Sequence of chain 3.C:
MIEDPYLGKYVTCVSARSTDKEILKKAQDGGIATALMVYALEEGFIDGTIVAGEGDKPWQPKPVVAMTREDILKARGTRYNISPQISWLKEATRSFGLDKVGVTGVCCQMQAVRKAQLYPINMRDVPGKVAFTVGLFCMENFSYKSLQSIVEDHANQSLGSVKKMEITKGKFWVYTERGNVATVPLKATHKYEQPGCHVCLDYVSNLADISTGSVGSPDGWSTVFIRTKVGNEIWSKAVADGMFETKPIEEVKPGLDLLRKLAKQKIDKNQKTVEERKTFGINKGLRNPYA

Sequence of chain 3.A:
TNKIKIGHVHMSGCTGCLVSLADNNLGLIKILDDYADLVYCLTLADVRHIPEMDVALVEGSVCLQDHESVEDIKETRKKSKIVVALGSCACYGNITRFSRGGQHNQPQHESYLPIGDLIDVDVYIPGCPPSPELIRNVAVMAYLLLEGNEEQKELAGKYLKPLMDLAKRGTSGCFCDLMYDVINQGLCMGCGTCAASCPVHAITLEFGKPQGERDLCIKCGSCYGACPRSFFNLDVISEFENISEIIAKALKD

A small-molecule ligand and the protein it binds are described below.
Small molecule (SMILES): C[C@@H](O)[C@@H](C)O

Binding-site contacts:
Ligand atom C1 contacts residue LEU205 of chain 3.A at 2.9 Å (hydrophobic).
Ligand atom O5 contacts residue BU31 of chain 3.L at 3.8 Å.
Ligand atom O6 contacts residue SER87 of chain 3.C at 3.0 Å (h-bond).
Ligand atom C2 contacts residue SER87 of chain 3.C at 4.4 Å.
Ligand atom C3 contacts residue SER87 of chain 3.C at 4.2 Å.
Ligand atom C2 contacts residue THR204 of chain 3.A at 4.4 Å.
Ligand atom O6 contacts residue TRP88 of chain 3.C at 4.3 Å.
Ligand atom O6 contacts residue PRO63 of chain 3.C at 4.4 Å.
Ligand atom O6 contacts residue PRO84 of chain 3.C at 4.2 Å.
Ligand atom C4 contacts residue LEU205 of chain 3.A at 3.3 Å (hydrophobic).
Ligand atom C2 contacts residue LEU205 of chain 3.A at 3.8 Å (hydrophobic).
Ligand atom C1 contacts residue THR204 of chain 3.A at 3.5 Å.
Ligand atom C3 contacts residue LEU205 of chain 3.A at 4.5 Å (hydrophobic).